Sequence of chain 1.D:
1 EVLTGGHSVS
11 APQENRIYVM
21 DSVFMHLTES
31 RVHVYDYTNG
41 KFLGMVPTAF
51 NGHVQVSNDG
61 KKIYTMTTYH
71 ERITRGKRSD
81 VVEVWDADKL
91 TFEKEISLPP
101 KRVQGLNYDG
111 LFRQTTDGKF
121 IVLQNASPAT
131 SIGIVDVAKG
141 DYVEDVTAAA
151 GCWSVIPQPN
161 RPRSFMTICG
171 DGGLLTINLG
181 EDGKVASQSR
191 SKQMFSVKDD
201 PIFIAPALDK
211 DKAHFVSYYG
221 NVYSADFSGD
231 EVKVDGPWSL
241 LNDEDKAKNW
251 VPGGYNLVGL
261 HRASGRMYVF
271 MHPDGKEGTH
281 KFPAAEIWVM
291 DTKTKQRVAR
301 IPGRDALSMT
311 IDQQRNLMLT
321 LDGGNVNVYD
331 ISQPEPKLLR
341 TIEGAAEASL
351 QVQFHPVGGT

The small molecule below binds the protein below.
Small molecule (SMILES): O=CCc1ccccc1

Binding-site contacts:
Ligand atom C contacts residue PHE111 of chain 1.A at 3.8 Å (hydrophobic).
Ligand atom C contacts residue TTQ51 of chain 1.A at 1.3 Å.
Ligand atom C4' contacts residue GLY105 of chain 1.D at 3.9 Å.
Ligand atom C1' contacts residue ASN101 of chain 1.A at 4.0 Å.
Ligand atom C3' contacts residue PHE24 of chain 1.D at 4.1 Å (hydrophobic).
Ligand atom C contacts residue TRP102 of chain 1.A at 4.1 Å (hydrophobic).
Ligand atom O contacts residue PHE111 of chain 1.A at 3.9 Å.
Ligand atom C2' contacts residue TTQ51 of chain 1.A at 3.9 Å.
Ligand atom C3' contacts residue ASP99 of chain 1.A at 3.9 Å.
Ligand atom O contacts residue ASP70 of chain 1.A at 2.5 Å (salt-bridge).
Ligand atom C2' contacts residue ASN98 of chain 1.A at 4.1 Å.
Ligand atom C6' contacts residue ASN101 of chain 1.A at 3.7 Å.
Ligand atom C1' contacts residue TTQ51 of chain 1.A at 3.5 Å.
Ligand atom C contacts residue VAL100 of chain 1.A at 3.6 Å (hydrophobic).
Ligand atom CA contacts residue PHE24 of chain 1.D at 4.2 Å (hydrophobic).
Ligand atom O contacts residue TRP102 of chain 1.A at 3.0 Å (h-bond).
Ligand atom O contacts residue VAL100 of chain 1.A at 3.3 Å (h-bond).
Ligand atom C6' contacts residue PHE24 of chain 1.D at 3.8 Å (hydrophobic).
Ligand atom C2' contacts residue VAL100 of chain 1.A at 3.6 Å (hydrophobic).
Ligand atom CA contacts residue PHE111 of chain 1.A at 3.6 Å (hydrophobic).
Ligand atom C3' contacts residue LEU106 of chain 1.D at 3.7 Å (hydrophobic).
Ligand atom C4' contacts residue ASN101 of chain 1.A at 4.0 Å.
Ligand atom C5' contacts residue PHE24 of chain 1.D at 3.9 Å (hydrophobic).
Ligand atom C contacts residue ASP70 of chain 1.A at 3.5 Å.
Ligand atom C contacts residue ASP26 of chain 1.A at 3.5 Å.
Ligand atom C4' contacts residue PHE24 of chain 1.D at 4.0 Å (hydrophobic).
Ligand atom C6' contacts residue PHE111 of chain 1.A at 3.9 Å (hydrophobic).
Ligand atom C1' contacts residue PHE24 of chain 1.D at 3.9 Å (hydrophobic).
Ligand atom CA contacts residue ASP26 of chain 1.A at 3.2 Å.
Ligand atom C2' contacts residue PHE24 of chain 1.D at 4.0 Å (hydrophobic).
Ligand atom C3' contacts residue VAL100 of chain 1.A at 3.9 Å (hydrophobic).
Ligand atom C2' contacts residue ASP26 of chain 1.A at 3.8 Å.
Ligand atom C5' contacts residue ASN101 of chain 1.A at 3.5 Å.
Ligand atom O contacts residue ASN101 of chain 1.A at 3.5 Å.
Ligand atom O contacts residue TTQ51 of chain 1.A at 2.2 Å (h-bond).
Ligand atom CA contacts residue TTQ51 of chain 1.A at 2.4 Å.
Ligand atom C3' contacts residue ASN101 of chain 1.A at 4.1 Å.
Ligand atom C5' contacts residue LEU27 of chain 1.D at 3.9 Å (hydrophobic).
Ligand atom C1' contacts residue VAL100 of chain 1.A at 3.9 Å (hydrophobic).
Ligand atom C contacts residue THR114 of chain 1.A at 4.2 Å.

Sequence of chain 1.A:
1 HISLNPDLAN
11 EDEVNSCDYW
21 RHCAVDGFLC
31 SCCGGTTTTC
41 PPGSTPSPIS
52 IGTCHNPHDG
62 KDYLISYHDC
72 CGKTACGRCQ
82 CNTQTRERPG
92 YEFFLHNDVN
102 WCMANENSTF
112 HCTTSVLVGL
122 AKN